The small molecule below binds the protein below.
Small molecule (SMILES): Nc1ncnc2c1ncn2[C@@H]1O[C@H](CO[P](=O)(O)O[P](=O)(O)NP(=O)(O)O)[C@@H](O)[C@H]1O

Sequence of chain 1.C:
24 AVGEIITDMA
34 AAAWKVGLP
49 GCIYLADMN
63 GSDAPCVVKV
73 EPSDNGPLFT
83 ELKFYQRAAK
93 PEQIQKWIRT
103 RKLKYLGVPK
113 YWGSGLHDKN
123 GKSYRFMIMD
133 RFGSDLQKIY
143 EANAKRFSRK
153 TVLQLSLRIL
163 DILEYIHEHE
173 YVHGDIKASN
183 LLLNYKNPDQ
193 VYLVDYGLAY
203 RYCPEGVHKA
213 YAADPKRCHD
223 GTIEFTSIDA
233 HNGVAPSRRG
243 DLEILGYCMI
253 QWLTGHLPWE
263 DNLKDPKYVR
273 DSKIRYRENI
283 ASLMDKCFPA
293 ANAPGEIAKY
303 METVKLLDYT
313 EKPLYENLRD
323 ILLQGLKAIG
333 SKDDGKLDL

Binding-site contacts:
Ligand atom N7 contacts residue ILE51 of chain 1.C at 4.0 Å.
Ligand atom C4 contacts residue LEU184 of chain 1.C at 3.6 Å (hydrophobic).
Ligand atom C8 contacts residue ILE51 of chain 1.C at 3.5 Å (hydrophobic).
Ligand atom O3A contacts residue MG1 of chain 1.V at 4.0 Å.
Ligand atom O1B contacts residue ASN182 of chain 1.C at 3.6 Å.
Ligand atom O2A contacts residue ILE51 of chain 1.C at 3.5 Å.
Ligand atom O4' contacts residue ILE51 of chain 1.C at 3.4 Å.
Ligand atom C5' contacts residue ILE51 of chain 1.C at 3.7 Å (hydrophobic).
Ligand atom C2 contacts residue LEU184 of chain 1.C at 3.9 Å (hydrophobic).
Ligand atom O1A contacts residue MG1 of chain 1.V at 2.4 Å.
Ligand atom N1 contacts residue PHE134 of chain 1.C at 3.0 Å (h-bond).
Ligand atom PA contacts residue ILE51 of chain 1.C at 3.8 Å.
Ligand atom C6 contacts residue LEU184 of chain 1.C at 4.0 Å (hydrophobic).
Ligand atom O2' contacts residue LEU184 of chain 1.C at 3.6 Å.
Ligand atom O1A contacts residue ILE51 of chain 1.C at 3.8 Å.
Ligand atom C6 contacts residue PHE134 of chain 1.C at 3.9 Å (hydrophobic).
Ligand atom N1 contacts residue LEU184 of chain 1.C at 4.1 Å.
Ligand atom C5 contacts residue LEU184 of chain 1.C at 3.8 Å (hydrophobic).
Ligand atom C6 contacts residue VAL69 of chain 1.C at 3.6 Å (hydrophobic).
Ligand atom N6 contacts residue MET131 of chain 1.C at 3.5 Å.
Ligand atom PA contacts residue MG1 of chain 1.V at 3.4 Å.
Ligand atom O5' contacts residue MG1 of chain 1.V at 3.5 Å.
Ligand atom C8 contacts residue MG1 of chain 1.V at 3.6 Å.
Ligand atom N9 contacts residue LEU184 of chain 1.C at 4.0 Å.
Ligand atom O1B contacts residue ASP197 of chain 1.C at 3.0 Å (salt-bridge).
Ligand atom C2 contacts residue PHE134 of chain 1.C at 3.4 Å (hydrophobic).
Ligand atom C4' contacts residue ILE51 of chain 1.C at 4.1 Å (hydrophobic).
Ligand atom N3 contacts residue LEU184 of chain 1.C at 3.7 Å.
Ligand atom N1 contacts residue VAL69 of chain 1.C at 3.9 Å.
Ligand atom O1B contacts residue MG1 of chain 1.V at 3.8 Å.
Ligand atom N1 contacts residue ARG133 of chain 1.C at 4.0 Å.
Ligand atom N6 contacts residue PHE134 of chain 1.C at 3.5 Å.
Ligand atom N1 contacts residue ASP132 of chain 1.C at 4.0 Å.
Ligand atom N9 contacts residue ILE51 of chain 1.C at 4.0 Å.
Ligand atom N6 contacts residue VAL69 of chain 1.C at 3.1 Å.
Ligand atom PB contacts residue ASP197 of chain 1.C at 4.0 Å.
Ligand atom N6 contacts residue ASP132 of chain 1.C at 2.9 Å (salt-bridge).
Ligand atom O5' contacts residue ILE51 of chain 1.C at 3.6 Å.
Ligand atom C6 contacts residue ASP132 of chain 1.C at 3.9 Å.
Ligand atom O1A contacts residue LYS71 of chain 1.C at 3.1 Å (salt-bridge).